Sequence of chain 1.E:
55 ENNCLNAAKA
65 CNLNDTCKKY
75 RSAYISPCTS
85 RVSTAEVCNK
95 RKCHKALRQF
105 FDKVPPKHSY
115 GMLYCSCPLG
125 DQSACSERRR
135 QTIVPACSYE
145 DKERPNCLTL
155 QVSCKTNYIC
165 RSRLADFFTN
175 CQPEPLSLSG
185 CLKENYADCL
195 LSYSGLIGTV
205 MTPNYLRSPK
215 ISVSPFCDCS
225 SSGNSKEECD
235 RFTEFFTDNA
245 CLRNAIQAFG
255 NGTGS

A small-molecule ligand and the protein it binds are described below.
Small molecule (SMILES): CC(=O)N[C@H]1[C@H](O[C@H]2[C@H](O)[C@@H](NC(C)=O)CO[C@@H]2CO)O[C@H](CO)[C@@H](O)[C@@H]1O

Binding-site contacts:
Ligand atom C8 contacts residue ALA252 of chain 1.C at 4.5 Å (hydrophobic).
Ligand atom C4 contacts residue SER226 of chain 1.E at 4.1 Å.
Ligand atom O3 contacts residue GLY227 of chain 1.E at 3.4 Å.
Ligand atom O3 contacts residue ASN228 of chain 1.E at 3.9 Å.
Ligand atom C7 contacts residue ALA252 of chain 1.C at 4.3 Å (hydrophobic).
Ligand atom O7 contacts residue ASN248 of chain 1.C at 3.5 Å (h-bond).
Ligand atom C7 contacts residue GLN251 of chain 1.C at 4.4 Å.
Ligand atom C6 contacts residue ASN255 of chain 1.C at 4.4 Å.
Ligand atom O4 contacts residue GLY227 of chain 1.E at 4.4 Å.
Ligand atom C7 contacts residue SER229 of chain 1.E at 4.4 Å.
Ligand atom C4 contacts residue GLY227 of chain 1.E at 4.4 Å.
Ligand atom C2 contacts residue ASN255 of chain 1.C at 2.4 Å.
Ligand atom C3 contacts residue GLY227 of chain 1.E at 4.4 Å.
Ligand atom O7 contacts residue ALA252 of chain 1.C at 4.0 Å.
Ligand atom C8 contacts residue GLY227 of chain 1.E at 4.4 Å.
Ligand atom O3 contacts residue SER226 of chain 1.E at 4.1 Å.
Ligand atom C8 contacts residue ASN228 of chain 1.E at 3.9 Å.
Ligand atom C8 contacts residue SER226 of chain 1.E at 3.7 Å.
Ligand atom C8 contacts residue SER229 of chain 1.E at 2.9 Å.
Ligand atom C8 contacts residue ASN255 of chain 1.C at 3.9 Å.
Ligand atom C5 contacts residue ASN255 of chain 1.C at 3.6 Å.
Ligand atom C7 contacts residue ASN255 of chain 1.C at 3.7 Å.
Ligand atom C3 contacts residue SER226 of chain 1.E at 4.3 Å.
Ligand atom N2 contacts residue ASN255 of chain 1.C at 3.0 Å (h-bond).
Ligand atom C8 contacts residue GLN251 of chain 1.C at 3.9 Å.
Ligand atom C3 contacts residue ASN255 of chain 1.C at 3.7 Å.
Ligand atom C4 contacts residue ASN255 of chain 1.C at 4.0 Å.
Ligand atom C1 contacts residue ASN255 of chain 1.C at 1.4 Å.
Ligand atom C1 contacts residue GLN251 of chain 1.C at 4.1 Å.
Ligand atom O7 contacts residue GLN251 of chain 1.C at 3.9 Å.
Ligand atom N2 contacts residue GLN251 of chain 1.C at 4.1 Å.
Ligand atom C7 contacts residue ASN248 of chain 1.C at 4.5 Å.
Ligand atom C2 contacts residue SER226 of chain 1.E at 3.9 Å.
Ligand atom O5 contacts residue ASN255 of chain 1.C at 2.3 Å (h-bond).

Sequence of chain 1.C:
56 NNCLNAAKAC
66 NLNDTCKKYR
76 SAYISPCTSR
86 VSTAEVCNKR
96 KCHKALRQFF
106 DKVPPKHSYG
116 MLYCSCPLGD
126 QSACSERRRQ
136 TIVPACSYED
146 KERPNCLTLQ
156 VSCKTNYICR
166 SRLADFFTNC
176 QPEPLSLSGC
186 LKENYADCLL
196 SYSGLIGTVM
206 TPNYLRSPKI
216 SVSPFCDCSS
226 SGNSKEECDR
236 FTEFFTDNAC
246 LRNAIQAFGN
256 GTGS